Sequence of chain 1.A:
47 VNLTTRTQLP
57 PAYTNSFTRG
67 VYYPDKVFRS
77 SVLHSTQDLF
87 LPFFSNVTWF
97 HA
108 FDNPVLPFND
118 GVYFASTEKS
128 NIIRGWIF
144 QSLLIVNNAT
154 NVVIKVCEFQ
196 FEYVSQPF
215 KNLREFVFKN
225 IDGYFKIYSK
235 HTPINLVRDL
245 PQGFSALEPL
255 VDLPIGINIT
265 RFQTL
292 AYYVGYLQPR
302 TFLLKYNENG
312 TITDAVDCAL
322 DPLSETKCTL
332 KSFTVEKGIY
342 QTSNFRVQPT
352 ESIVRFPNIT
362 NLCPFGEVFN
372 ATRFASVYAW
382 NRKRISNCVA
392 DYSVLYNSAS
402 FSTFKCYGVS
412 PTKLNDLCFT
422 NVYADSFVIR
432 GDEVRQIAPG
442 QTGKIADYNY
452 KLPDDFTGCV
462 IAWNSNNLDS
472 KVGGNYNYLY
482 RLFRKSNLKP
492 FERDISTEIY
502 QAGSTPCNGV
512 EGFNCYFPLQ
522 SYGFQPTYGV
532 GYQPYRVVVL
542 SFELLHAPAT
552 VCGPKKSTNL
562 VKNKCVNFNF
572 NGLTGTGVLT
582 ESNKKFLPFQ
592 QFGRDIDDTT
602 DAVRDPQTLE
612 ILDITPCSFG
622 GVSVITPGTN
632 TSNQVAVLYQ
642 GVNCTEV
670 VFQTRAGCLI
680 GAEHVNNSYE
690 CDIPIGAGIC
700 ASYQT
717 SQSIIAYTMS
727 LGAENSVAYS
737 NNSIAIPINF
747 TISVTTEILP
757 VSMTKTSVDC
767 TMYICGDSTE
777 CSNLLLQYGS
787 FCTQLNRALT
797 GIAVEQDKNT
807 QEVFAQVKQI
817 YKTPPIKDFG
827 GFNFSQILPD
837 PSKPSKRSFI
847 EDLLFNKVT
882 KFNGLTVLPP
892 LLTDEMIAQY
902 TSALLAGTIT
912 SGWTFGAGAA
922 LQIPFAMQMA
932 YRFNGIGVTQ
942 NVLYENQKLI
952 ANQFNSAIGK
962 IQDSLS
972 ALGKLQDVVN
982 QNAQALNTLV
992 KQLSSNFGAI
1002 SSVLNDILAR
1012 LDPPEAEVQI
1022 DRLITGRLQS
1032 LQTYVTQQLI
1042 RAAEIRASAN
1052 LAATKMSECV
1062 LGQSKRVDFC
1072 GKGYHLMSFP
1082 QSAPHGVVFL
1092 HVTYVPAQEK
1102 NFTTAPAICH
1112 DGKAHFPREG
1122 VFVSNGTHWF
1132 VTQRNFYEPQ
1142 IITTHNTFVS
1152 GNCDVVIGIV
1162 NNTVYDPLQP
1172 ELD

Binding-site contacts:
Ligand atom C3 contacts residue ASN371 of chain 1.A at 3.8 Å.
Ligand atom O5 contacts residue ASN371 of chain 1.A at 2.4 Å (h-bond).
Ligand atom C4 contacts residue ASN371 of chain 1.A at 4.2 Å.
Ligand atom C1 contacts residue ASN371 of chain 1.A at 1.4 Å.
Ligand atom C1 contacts residue PHE370 of chain 1.A at 4.4 Å (hydrophobic).
Ligand atom C7 contacts residue ASN371 of chain 1.A at 3.5 Å.
Ligand atom C1 contacts residue GLY367 of chain 1.A at 3.6 Å.
Ligand atom C5 contacts residue ASN371 of chain 1.A at 3.7 Å.
Ligand atom C2 contacts residue PHE370 of chain 1.A at 4.2 Å (hydrophobic).
Ligand atom C2 contacts residue ASN371 of chain 1.A at 2.5 Å.
Ligand atom O5 contacts residue PHE370 of chain 1.A at 4.4 Å.
Ligand atom O5 contacts residue GLY367 of chain 1.A at 3.3 Å (h-bond).
Ligand atom O7 contacts residue ASN371 of chain 1.A at 3.7 Å.
Ligand atom C6 contacts residue GLY367 of chain 1.A at 4.0 Å.
Ligand atom N2 contacts residue ASN371 of chain 1.A at 2.9 Å (h-bond).

A small-molecule ligand and the protein it binds are described below.
Small molecule (SMILES): CC(=O)N[C@@H]1[C@@H](O)[C@H](O)[C@@H](CO)O[C@H]1O